Sequence of chain 1.A:
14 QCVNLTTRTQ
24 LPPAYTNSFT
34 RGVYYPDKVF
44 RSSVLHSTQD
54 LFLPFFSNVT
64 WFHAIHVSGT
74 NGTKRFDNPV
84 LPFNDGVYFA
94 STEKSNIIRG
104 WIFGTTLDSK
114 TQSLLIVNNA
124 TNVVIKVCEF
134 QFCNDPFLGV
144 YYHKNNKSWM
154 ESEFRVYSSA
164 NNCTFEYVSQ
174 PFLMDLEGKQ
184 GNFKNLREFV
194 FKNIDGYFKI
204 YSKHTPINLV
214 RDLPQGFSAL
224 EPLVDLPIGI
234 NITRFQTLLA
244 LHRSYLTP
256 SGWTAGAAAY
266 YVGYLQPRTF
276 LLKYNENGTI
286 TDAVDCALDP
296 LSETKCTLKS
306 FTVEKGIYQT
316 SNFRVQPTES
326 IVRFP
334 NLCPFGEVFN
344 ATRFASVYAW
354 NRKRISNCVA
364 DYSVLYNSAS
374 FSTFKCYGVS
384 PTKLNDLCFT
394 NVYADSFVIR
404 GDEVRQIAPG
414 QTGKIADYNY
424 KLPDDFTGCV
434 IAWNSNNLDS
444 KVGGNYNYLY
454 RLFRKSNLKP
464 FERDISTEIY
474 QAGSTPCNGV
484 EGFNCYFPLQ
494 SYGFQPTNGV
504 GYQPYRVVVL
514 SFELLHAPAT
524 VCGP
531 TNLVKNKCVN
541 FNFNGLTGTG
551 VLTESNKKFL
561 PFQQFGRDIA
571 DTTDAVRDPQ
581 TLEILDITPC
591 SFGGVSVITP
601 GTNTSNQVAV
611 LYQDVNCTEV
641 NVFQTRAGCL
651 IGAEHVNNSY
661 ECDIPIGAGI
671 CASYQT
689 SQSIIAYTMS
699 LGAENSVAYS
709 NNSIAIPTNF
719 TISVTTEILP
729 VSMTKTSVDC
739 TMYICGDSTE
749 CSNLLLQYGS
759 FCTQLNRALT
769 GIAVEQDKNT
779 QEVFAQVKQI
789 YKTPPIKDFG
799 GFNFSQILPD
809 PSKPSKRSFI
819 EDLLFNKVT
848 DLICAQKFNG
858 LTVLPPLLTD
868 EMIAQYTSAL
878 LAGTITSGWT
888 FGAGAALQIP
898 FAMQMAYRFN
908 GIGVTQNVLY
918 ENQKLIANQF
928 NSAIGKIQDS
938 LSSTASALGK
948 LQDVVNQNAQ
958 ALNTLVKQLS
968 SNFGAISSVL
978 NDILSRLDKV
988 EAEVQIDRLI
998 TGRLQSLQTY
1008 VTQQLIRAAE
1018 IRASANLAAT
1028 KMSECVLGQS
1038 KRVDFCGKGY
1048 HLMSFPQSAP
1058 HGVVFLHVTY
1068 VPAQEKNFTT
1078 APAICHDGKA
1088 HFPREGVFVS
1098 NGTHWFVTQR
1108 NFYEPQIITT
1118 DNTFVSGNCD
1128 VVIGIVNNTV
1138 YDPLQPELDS

Binding-site contacts:
Ligand atom C8 contacts residue ASN61 of chain 1.A at 4.3 Å.
Ligand atom C2 contacts residue ASN61 of chain 1.A at 2.6 Å.
Ligand atom O5 contacts residue ASN61 of chain 1.A at 2.4 Å (h-bond).
Ligand atom C4 contacts residue ASN61 of chain 1.A at 4.3 Å.
Ligand atom O7 contacts residue ASN61 of chain 1.A at 2.8 Å (h-bond).
Ligand atom C7 contacts residue ASN61 of chain 1.A at 3.1 Å.
Ligand atom O6 contacts residue TYR28 of chain 1.A at 4.0 Å.
Ligand atom C5 contacts residue ASN61 of chain 1.A at 3.6 Å.
Ligand atom C1 contacts residue ASN61 of chain 1.A at 1.5 Å.
Ligand atom C3 contacts residue ASN61 of chain 1.A at 3.9 Å.
Ligand atom N2 contacts residue ASN61 of chain 1.A at 3.0 Å (h-bond).

The protein below binds the small molecule below.
Small molecule (SMILES): CC(=O)N[C@@H]1[C@@H](O)[C@H](O)[C@@H](CO)O[C@H]1O